Binding-site contacts:
Ligand atom C1 contacts residue MET129 of chain 1.A at 3.8 Å (hydrophobic).
Ligand atom C20 contacts residue THR234 of chain 1.A at 3.6 Å.
Ligand atom C2 contacts residue LEU86 of chain 1.A at 3.6 Å (hydrophobic).
Ligand atom C8 contacts residue ASP143 of chain 1.A at 3.3 Å.
Ligand atom C8 contacts residue HIS141 of chain 1.A at 3.3 Å.
Ligand atom C12 contacts residue VAL79 of chain 1.A at 3.2 Å (hydrophobic).
Ligand atom C2 contacts residue AKG1 of chain 1.D at 3.5 Å.
Ligand atom C7 contacts residue AKG1 of chain 1.D at 3.8 Å.
Ligand atom O5 contacts residue LEU80 of chain 1.A at 3.6 Å.
Ligand atom C13 contacts residue VAL79 of chain 1.A at 3.4 Å (hydrophobic).
Ligand atom C10 contacts residue HIS141 of chain 1.A at 3.5 Å.
Ligand atom O5 contacts residue ASN77 of chain 1.A at 3.0 Å (h-bond).
Ligand atom C13 contacts residue PHE146 of chain 1.A at 3.8 Å (hydrophobic).
Ligand atom C23 contacts residue PHE146 of chain 1.A at 3.9 Å (hydrophobic).
Ligand atom C8 contacts residue FE1 of chain 1.B at 3.7 Å.
Ligand atom C12 contacts residue PRO139 of chain 1.A at 3.5 Å (hydrophobic).
Ligand atom C12 contacts residue HIS141 of chain 1.A at 3.9 Å.
Ligand atom C3 contacts residue AKG1 of chain 1.D at 3.7 Å.
Ligand atom C14 contacts residue PHE146 of chain 1.A at 3.5 Å (hydrophobic).
Ligand atom C8 contacts residue AKG1 of chain 1.D at 2.7 Å.
Ligand atom O16 contacts residue ASP143 of chain 1.A at 3.5 Å.
Ligand atom C1 contacts residue MET125 of chain 1.A at 3.5 Å (hydrophobic).
Ligand atom O16 contacts residue MET144 of chain 1.A at 2.9 Å (h-bond).
Ligand atom C9 contacts residue AKG1 of chain 1.D at 3.6 Å.
Ligand atom C11 contacts residue VAL79 of chain 1.A at 3.6 Å (hydrophobic).
Ligand atom C19 contacts residue AKG1 of chain 1.D at 3.9 Å.
Ligand atom C19 contacts residue MET125 of chain 1.A at 3.9 Å (hydrophobic).
Ligand atom C13 contacts residue HIS141 of chain 1.A at 3.6 Å.
Ligand atom C15 contacts residue ASP143 of chain 1.A at 3.8 Å.
Ligand atom C1 contacts residue LEU86 of chain 1.A at 3.7 Å (hydrophobic).
Ligand atom C10 contacts residue GLN138 of chain 1.A at 3.9 Å.
Ligand atom C20 contacts residue MET125 of chain 1.A at 3.5 Å (hydrophobic).
Ligand atom C14 contacts residue VAL79 of chain 1.A at 3.8 Å (hydrophobic).
Ligand atom C10 contacts residue AKG1 of chain 1.D at 3.7 Å.
Ligand atom C23 contacts residue VAL79 of chain 1.A at 3.5 Å (hydrophobic).
Ligand atom C14 contacts residue HIS141 of chain 1.A at 3.2 Å.
Ligand atom C18 contacts residue AKG1 of chain 1.D at 3.7 Å.
Ligand atom C1 contacts residue AKG1 of chain 1.D at 3.7 Å.
Ligand atom C9 contacts residue HIS141 of chain 1.A at 3.4 Å.
Ligand atom C2 contacts residue MET125 of chain 1.A at 3.8 Å (hydrophobic).

This small molecule binds to this protein.
Small molecule (SMILES): CN1C(=O)c2ccccc2NC(=O)[C@H]1Cc1ccccc1

Sequence of chain 1.A:
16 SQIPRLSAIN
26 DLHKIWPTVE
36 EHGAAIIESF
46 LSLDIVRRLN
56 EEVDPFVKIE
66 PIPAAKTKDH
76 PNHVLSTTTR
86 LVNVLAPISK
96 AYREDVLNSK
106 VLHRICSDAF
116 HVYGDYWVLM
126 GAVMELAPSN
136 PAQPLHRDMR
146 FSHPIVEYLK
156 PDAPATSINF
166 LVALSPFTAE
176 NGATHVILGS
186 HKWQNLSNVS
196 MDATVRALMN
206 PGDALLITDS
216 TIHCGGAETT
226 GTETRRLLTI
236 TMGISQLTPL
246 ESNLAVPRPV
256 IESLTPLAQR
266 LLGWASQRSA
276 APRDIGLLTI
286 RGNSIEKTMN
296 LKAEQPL